Sequence of chain 1.A:
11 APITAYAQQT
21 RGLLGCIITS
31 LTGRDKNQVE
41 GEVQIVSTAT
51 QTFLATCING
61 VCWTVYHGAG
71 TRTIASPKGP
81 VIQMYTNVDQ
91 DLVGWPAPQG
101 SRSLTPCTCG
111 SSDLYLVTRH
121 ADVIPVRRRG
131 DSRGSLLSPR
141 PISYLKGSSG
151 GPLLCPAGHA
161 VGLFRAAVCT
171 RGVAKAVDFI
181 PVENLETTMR

This small molecule binds to this protein.
Small molecule (SMILES): CC(C)(C)[C@H](NC(=O)OC1CCCC1)C(=O)N1C[C@H](Oc2nccc3ccccc23)C[C@H]1C(=O)N[C@@H](CCO)B([O-])O

Binding-site contacts:
Ligand atom N3 contacts residue SER149 of chain 1.A at 3.1 Å (h-bond).
Ligand atom C6 contacts residue ALA167 of chain 1.A at 3.4 Å (hydrophobic).
Ligand atom C10 contacts residue ASP178 of chain 1.A at 3.7 Å.
Ligand atom C19 contacts residue LEU145 of chain 1.A at 3.6 Å (hydrophobic).
Ligand atom B contacts residue HIS67 of chain 1.A at 3.5 Å.
Ligand atom C20 contacts residue PHE164 of chain 1.A at 3.7 Å (hydrophobic).
Ligand atom O2 contacts residue ALA167 of chain 1.A at 3.1 Å (h-bond).
Ligand atom O3 contacts residue ALA167 of chain 1.A at 2.6 Å (h-bond).
Ligand atom C20 contacts residue LEU145 of chain 1.A at 3.7 Å (hydrophobic).
Ligand atom C9 contacts residue VAL168 of chain 1.A at 3.8 Å (hydrophobic).
Ligand atom O5 contacts residue LYS146 of chain 1.A at 3.7 Å.
Ligand atom C16 contacts residue ARG165 of chain 1.A at 3.7 Å.
Ligand atom N3 contacts residue HIS67 of chain 1.A at 3.2 Å (h-bond).
Ligand atom O3 contacts residue ALA166 of chain 1.A at 3.1 Å.
Ligand atom C4 contacts residue ALA167 of chain 1.A at 3.5 Å (hydrophobic).
Ligand atom C22 contacts residue HIS67 of chain 1.A at 3.5 Å.
Ligand atom O8 contacts residue SER149 of chain 1.A at 2.0 Å (h-bond).
Ligand atom C27 contacts residue ARG165 of chain 1.A at 3.2 Å.
Ligand atom C9 contacts residue ASP178 of chain 1.A at 3.8 Å.
Ligand atom O6 contacts residue HIS67 of chain 1.A at 3.3 Å (h-bond).
Ligand atom C9 contacts residue ARG133 of chain 1.A at 3.5 Å.
Ligand atom N3 contacts residue ARG165 of chain 1.A at 3.6 Å.
Ligand atom C27 contacts residue ASP178 of chain 1.A at 3.9 Å.
Ligand atom C28 contacts residue ALA166 of chain 1.A at 3.6 Å (hydrophobic).
Ligand atom O5 contacts residue LEU145 of chain 1.A at 3.7 Å.
Ligand atom O8 contacts residue GLY147 of chain 1.A at 2.9 Å (h-bond).
Ligand atom C5 contacts residue ALA167 of chain 1.A at 3.8 Å (hydrophobic).
Ligand atom C12 contacts residue ALA167 of chain 1.A at 3.7 Å (hydrophobic).
Ligand atom C15 contacts residue HIS67 of chain 1.A at 3.3 Å.
Ligand atom C26 contacts residue ARG165 of chain 1.A at 3.1 Å.
Ligand atom C19 contacts residue SER149 of chain 1.A at 2.7 Å.
Ligand atom B contacts residue SER149 of chain 1.A at 1.5 Å.
Ligand atom C18 contacts residue SER149 of chain 1.A at 2.5 Å.
Ligand atom C12 contacts residue ALA166 of chain 1.A at 3.5 Å (hydrophobic).
Ligand atom C16 contacts residue ALA166 of chain 1.A at 3.8 Å (hydrophobic).
Ligand atom N1 contacts residue ALA167 of chain 1.A at 2.7 Å (h-bond).
Ligand atom O6 contacts residue SER149 of chain 1.A at 2.5 Å (h-bond).
Ligand atom C23 contacts residue ASP91 of chain 1.A at 3.8 Å.
Ligand atom N2 contacts residue ALA166 of chain 1.A at 3.8 Å.
Ligand atom C25 contacts residue ARG165 of chain 1.A at 3.7 Å.